Sequence of chain 1.A:
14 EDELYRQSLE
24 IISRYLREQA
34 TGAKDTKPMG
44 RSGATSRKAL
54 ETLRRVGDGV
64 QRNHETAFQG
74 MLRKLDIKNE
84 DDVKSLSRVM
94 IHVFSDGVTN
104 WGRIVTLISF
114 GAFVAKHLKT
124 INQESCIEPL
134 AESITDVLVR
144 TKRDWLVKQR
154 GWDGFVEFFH

A protein and the small-molecule ligand that binds it are described below.
Small molecule (SMILES): CCc1sc2ncnc(N[C@H](Cc3ccccc3)C(=O)O)c2c1-c1ccccc1C

Binding-site contacts:
Ligand atom C21 contacts residue MET74 of chain 1.A at 4.0 Å (hydrophobic).
Ligand atom C6 contacts residue VAL96 of chain 1.A at 3.9 Å (hydrophobic).
Ligand atom C24 contacts residue PHE113 of chain 1.A at 3.6 Å (hydrophobic).
Ligand atom N1 contacts residue ARG106 of chain 1.A at 3.6 Å.
Ligand atom C17 contacts residue VAL92 of chain 1.A at 3.7 Å (hydrophobic).
Ligand atom C20 contacts residue MET74 of chain 1.A at 3.6 Å (hydrophobic).
Ligand atom C21 contacts residue VAL96 of chain 1.A at 3.9 Å (hydrophobic).
Ligand atom C2 contacts residue ARG106 of chain 1.A at 3.4 Å.
Ligand atom C9 contacts residue VAL96 of chain 1.A at 3.7 Å (hydrophobic).
Ligand atom N3 contacts residue PHE97 of chain 1.A at 3.8 Å.
Ligand atom C16 contacts residue PHE113 of chain 1.A at 4.0 Å (hydrophobic).
Ligand atom C5 contacts residue THR109 of chain 1.A at 4.0 Å.
Ligand atom C2 contacts residue THR109 of chain 1.A at 4.0 Å.
Ligand atom C2 contacts residue PHE97 of chain 1.A at 4.0 Å (hydrophobic).
Ligand atom C28 contacts residue HIS67 of chain 1.A at 3.7 Å.
Ligand atom N1 contacts residue THR109 of chain 1.A at 3.4 Å.
Ligand atom N3 contacts residue LEU110 of chain 1.A at 3.8 Å.
Ligand atom C11 contacts residue THR109 of chain 1.A at 4.0 Å.
Ligand atom C28 contacts residue PHE71 of chain 1.A at 3.6 Å (hydrophobic).
Ligand atom C24 contacts residue PHE71 of chain 1.A at 3.8 Å (hydrophobic).
Ligand atom S7 contacts residue LEU110 of chain 1.A at 3.9 Å.
Ligand atom C22 contacts residue MET74 of chain 1.A at 3.8 Å (hydrophobic).
Ligand atom C23 contacts residue MET74 of chain 1.A at 4.1 Å (hydrophobic).
Ligand atom C19 contacts residue MET74 of chain 1.A at 3.5 Å (hydrophobic).
Ligand atom C5 contacts residue VAL96 of chain 1.A at 3.8 Å (hydrophobic).
Ligand atom C13 contacts residue ARG106 of chain 1.A at 3.3 Å.
Ligand atom O15 contacts residue ARG106 of chain 1.A at 2.9 Å (salt-bridge).
Ligand atom C29 contacts residue ALA70 of chain 1.A at 4.0 Å (hydrophobic).
Ligand atom C2 contacts residue LEU110 of chain 1.A at 3.9 Å (hydrophobic).
Ligand atom C29 contacts residue PHE71 of chain 1.A at 3.8 Å (hydrophobic).
Ligand atom C16 contacts residue MET74 of chain 1.A at 3.9 Å (hydrophobic).
Ligand atom N3 contacts residue ARG106 of chain 1.A at 4.0 Å.
Ligand atom C26 contacts residue THR109 of chain 1.A at 3.8 Å.
Ligand atom C27 contacts residue THR109 of chain 1.A at 3.9 Å.
Ligand atom S7 contacts residue VAL96 of chain 1.A at 4.0 Å.
Ligand atom C25 contacts residue THR109 of chain 1.A at 4.1 Å.
Ligand atom C4 contacts residue THR109 of chain 1.A at 3.4 Å.
Ligand atom C8 contacts residue VAL96 of chain 1.A at 3.7 Å (hydrophobic).
Ligand atom O14 contacts residue ARG106 of chain 1.A at 2.9 Å (salt-bridge).
Ligand atom N10 contacts residue THR109 of chain 1.A at 3.5 Å.